The small molecule below binds the protein below.
Small molecule (SMILES): CCCS(=O)(=O)N1N=Cc2sc(C)cc2B1O

Binding-site contacts:
Ligand atom C12 contacts residue VAL725 of chain 1.B at 3.6 Å (hydrophobic).
Ligand atom C13 contacts residue AGS1 of chain 1.L at 2.3 Å.
Ligand atom C8 contacts residue PRO672 of chain 1.C at 4.0 Å (hydrophobic).
Ligand atom C14 contacts residue AGS1 of chain 1.L at 3.4 Å.
Ligand atom O1 contacts residue AGS1 of chain 1.L at 2.3 Å (h-bond).
Ligand atom N2 contacts residue AGS1 of chain 1.L at 3.4 Å (h-bond).
Ligand atom O15 contacts residue AGS1 of chain 1.L at 3.2 Å (h-bond).
Ligand atom C8 contacts residue GLN729 of chain 1.B at 4.3 Å.
Ligand atom O16 contacts residue LYS695 of chain 1.B at 3.9 Å.
Ligand atom S1 contacts residue GLY673 of chain 1.C at 3.8 Å.
Ligand atom B1 contacts residue AGS1 of chain 1.L at 1.4 Å.
Ligand atom O15 contacts residue LEU565 of chain 1.B at 3.7 Å.
Ligand atom C7 contacts residue VAL725 of chain 1.B at 4.0 Å (hydrophobic).
Ligand atom C2 contacts residue AGS1 of chain 1.L at 3.9 Å.
Ligand atom C7 contacts residue GLY673 of chain 1.C at 3.9 Å.
Ligand atom C7 contacts residue GLN729 of chain 1.B at 4.2 Å.
Ligand atom O16 contacts residue AGS1 of chain 1.L at 3.2 Å.
Ligand atom C8 contacts residue VAL725 of chain 1.B at 3.6 Å (hydrophobic).
Ligand atom C7 contacts residue AGS1 of chain 1.L at 4.2 Å.
Ligand atom C12 contacts residue AGS1 of chain 1.L at 3.0 Å.
Ligand atom S15 contacts residue AGS1 of chain 1.L at 3.2 Å (h-bond).
Ligand atom N1 contacts residue AGS1 of chain 1.L at 2.3 Å (h-bond).
Ligand atom S1 contacts residue GLN729 of chain 1.B at 4.0 Å.
Ligand atom C8 contacts residue GLY673 of chain 1.C at 3.4 Å.
Ligand atom O1 contacts residue VAL725 of chain 1.B at 4.5 Å.
Ligand atom C2 contacts residue VAL647 of chain 1.C at 3.9 Å (hydrophobic).
Ligand atom O16 contacts residue LEU565 of chain 1.B at 4.2 Å.

Sequence of chain 1.B:
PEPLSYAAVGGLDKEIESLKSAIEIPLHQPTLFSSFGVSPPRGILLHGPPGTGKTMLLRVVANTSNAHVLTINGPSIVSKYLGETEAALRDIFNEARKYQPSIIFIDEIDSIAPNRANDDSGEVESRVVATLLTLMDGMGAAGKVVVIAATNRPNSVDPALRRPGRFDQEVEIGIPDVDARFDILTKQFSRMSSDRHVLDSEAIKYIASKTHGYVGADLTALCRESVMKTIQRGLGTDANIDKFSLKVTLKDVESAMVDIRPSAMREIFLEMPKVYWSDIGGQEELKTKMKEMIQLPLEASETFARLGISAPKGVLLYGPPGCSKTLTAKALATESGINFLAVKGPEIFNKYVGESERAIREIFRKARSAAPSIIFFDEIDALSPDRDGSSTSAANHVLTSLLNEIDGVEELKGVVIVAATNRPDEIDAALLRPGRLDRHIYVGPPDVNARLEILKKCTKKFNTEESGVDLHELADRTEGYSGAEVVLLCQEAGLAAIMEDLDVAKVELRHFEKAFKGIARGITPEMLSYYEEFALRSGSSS

Sequence of chain 1.C:
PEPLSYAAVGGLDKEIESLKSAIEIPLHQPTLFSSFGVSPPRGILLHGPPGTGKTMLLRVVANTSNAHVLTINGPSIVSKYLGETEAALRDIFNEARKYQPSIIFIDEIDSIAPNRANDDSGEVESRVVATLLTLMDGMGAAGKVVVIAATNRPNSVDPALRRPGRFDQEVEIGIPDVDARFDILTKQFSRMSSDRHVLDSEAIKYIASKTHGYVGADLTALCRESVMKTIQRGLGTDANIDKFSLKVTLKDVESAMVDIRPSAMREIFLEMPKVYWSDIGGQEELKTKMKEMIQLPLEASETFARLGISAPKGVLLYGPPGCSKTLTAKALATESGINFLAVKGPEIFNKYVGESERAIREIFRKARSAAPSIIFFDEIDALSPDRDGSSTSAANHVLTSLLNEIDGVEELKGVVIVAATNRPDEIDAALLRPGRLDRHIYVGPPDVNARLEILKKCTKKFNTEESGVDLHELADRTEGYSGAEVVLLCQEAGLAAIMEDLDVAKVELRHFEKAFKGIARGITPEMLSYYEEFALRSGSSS